Binding-site contacts:
Ligand atom C1 contacts residue ASN154 of chain 3.E at 1.4 Å.
Ligand atom C1 contacts residue SER157 of chain 3.E at 4.3 Å.
Ligand atom O7 contacts residue ASN154 of chain 3.E at 3.5 Å (h-bond).
Ligand atom O5 contacts residue SER157 of chain 3.E at 4.0 Å.
Ligand atom O5 contacts residue ASN154 of chain 3.E at 2.4 Å (h-bond).
Ligand atom N2 contacts residue ASN154 of chain 3.E at 2.8 Å (h-bond).
Ligand atom C5 contacts residue ASN154 of chain 3.E at 3.6 Å.
Ligand atom C7 contacts residue ASN154 of chain 3.E at 3.3 Å.
Ligand atom O6 contacts residue SER157 of chain 3.E at 4.2 Å.
Ligand atom C1 contacts residue SER156 of chain 3.E at 4.0 Å.
Ligand atom C3 contacts residue ASN154 of chain 3.E at 3.8 Å.
Ligand atom C2 contacts residue ASN154 of chain 3.E at 2.5 Å.
Ligand atom C8 contacts residue ASN154 of chain 3.E at 3.7 Å.
Ligand atom C4 contacts residue ASN154 of chain 3.E at 4.2 Å.

A small-molecule ligand and the protein it binds are described below.
Small molecule (SMILES): CC(=O)N[C@@H]1[C@@H](O)[C@H](O)[C@@H](CO)O[C@H]1O

Sequence of chain 3.E:
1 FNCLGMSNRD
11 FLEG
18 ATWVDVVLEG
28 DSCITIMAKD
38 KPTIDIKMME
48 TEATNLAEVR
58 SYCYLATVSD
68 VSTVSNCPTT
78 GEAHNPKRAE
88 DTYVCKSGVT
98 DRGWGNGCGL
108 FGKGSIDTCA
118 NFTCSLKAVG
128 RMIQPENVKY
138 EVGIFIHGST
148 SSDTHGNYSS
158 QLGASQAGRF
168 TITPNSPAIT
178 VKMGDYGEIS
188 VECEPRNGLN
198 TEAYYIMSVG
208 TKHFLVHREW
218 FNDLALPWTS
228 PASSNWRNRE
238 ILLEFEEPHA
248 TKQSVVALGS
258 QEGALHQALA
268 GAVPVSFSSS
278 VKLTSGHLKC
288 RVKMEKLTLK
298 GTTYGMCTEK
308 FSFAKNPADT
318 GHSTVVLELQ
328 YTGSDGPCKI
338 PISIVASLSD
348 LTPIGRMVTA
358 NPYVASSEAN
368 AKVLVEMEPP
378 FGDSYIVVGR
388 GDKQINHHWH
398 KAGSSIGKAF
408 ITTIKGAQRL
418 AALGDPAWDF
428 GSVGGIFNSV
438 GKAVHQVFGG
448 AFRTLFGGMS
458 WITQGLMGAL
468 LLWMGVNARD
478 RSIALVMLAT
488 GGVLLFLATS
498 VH